Sequence of chain 1.A:
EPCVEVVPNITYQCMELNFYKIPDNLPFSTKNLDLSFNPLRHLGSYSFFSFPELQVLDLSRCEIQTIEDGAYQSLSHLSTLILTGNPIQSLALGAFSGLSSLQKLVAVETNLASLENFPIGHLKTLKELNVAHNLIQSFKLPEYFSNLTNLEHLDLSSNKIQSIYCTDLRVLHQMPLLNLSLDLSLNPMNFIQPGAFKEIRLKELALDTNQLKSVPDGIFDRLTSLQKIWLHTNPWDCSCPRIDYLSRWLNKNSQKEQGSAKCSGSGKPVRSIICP

A protein and the small-molecule ligand that binds it are described below.
Small molecule (SMILES): CC(=O)N[C@H]1[C@H](O[C@H]2[C@H](O)[C@@H](NC(C)=O)CO[C@@H]2CO)O[C@H](CO)[C@@H](O)[C@@H]1O

Binding-site contacts:
Ligand atom C8 contacts residue GLU152 of chain 1.A at 3.8 Å.
Ligand atom C7 contacts residue LYS203 of chain 1.A at 4.1 Å.
Ligand atom C8 contacts residue LYS203 of chain 1.A at 4.4 Å.
Ligand atom C2 contacts residue ASN179 of chain 1.A at 2.2 Å.
Ligand atom O5 contacts residue ARG201 of chain 1.A at 3.8 Å.
Ligand atom C1 contacts residue ASN179 of chain 1.A at 1.4 Å.
Ligand atom C1 contacts residue ARG201 of chain 1.A at 4.3 Å.
Ligand atom C5 contacts residue ARG201 of chain 1.A at 4.0 Å.
Ligand atom O7 contacts residue LYS203 of chain 1.A at 3.1 Å (salt-bridge).
Ligand atom C4 contacts residue ASN179 of chain 1.A at 4.2 Å.
Ligand atom N2 contacts residue ASN179 of chain 1.A at 2.6 Å (h-bond).
Ligand atom O7 contacts residue ASN179 of chain 1.A at 3.5 Å (h-bond).
Ligand atom C5 contacts residue ASN179 of chain 1.A at 3.6 Å.
Ligand atom O5 contacts residue ASN179 of chain 1.A at 2.4 Å (h-bond).
Ligand atom C3 contacts residue ASN179 of chain 1.A at 3.6 Å.
Ligand atom C8 contacts residue ASN179 of chain 1.A at 3.6 Å.
Ligand atom C7 contacts residue ASN179 of chain 1.A at 3.2 Å.
Ligand atom C6 contacts residue ARG201 of chain 1.A at 3.9 Å.